A small-molecule ligand and the protein it binds are described below.
Small molecule (SMILES): CC(=O)N[C@H]1[C@H](O[C@H]2[C@H](O)[C@@H](NC(C)=O)CO[C@@H]2CO)O[C@H](CO)[C@@H](O[C@@H]2O[C@H](CO)[C@@H](O)[C@H](O[C@H]3O[C@H](CO)[C@@H](O)[C@H](O)[C@@H]3O)[C@@H]2O)[C@@H]1O

Binding-site contacts:
Ligand atom C7 contacts residue GLU34 of chain 1.C at 4.2 Å.
Ligand atom C2 contacts residue GLU34 of chain 1.C at 3.6 Å.
Ligand atom O5 contacts residue TRP24 of chain 1.C at 4.2 Å.
Ligand atom C5 contacts residue TRP24 of chain 1.C at 3.5 Å (hydrophobic).
Ligand atom C5 contacts residue ASN220 of chain 1.C at 3.7 Å.
Ligand atom O3 contacts residue GLU34 of chain 1.C at 4.2 Å.
Ligand atom O6 contacts residue TRP112 of chain 1.C at 4.2 Å.
Ligand atom C8 contacts residue ASN220 of chain 1.C at 4.2 Å.
Ligand atom O7 contacts residue ASN220 of chain 1.C at 2.7 Å (h-bond).
Ligand atom O7 contacts residue TYR218 of chain 1.C at 2.7 Å (h-bond).
Ligand atom C1 contacts residue ASN220 of chain 1.C at 1.4 Å.
Ligand atom C3 contacts residue GLU34 of chain 1.C at 3.5 Å.
Ligand atom C8 contacts residue ALA209 of chain 1.C at 3.7 Å (hydrophobic).
Ligand atom O5 contacts residue TYR218 of chain 1.C at 4.2 Å.
Ligand atom C1 contacts residue TYR218 of chain 1.C at 4.0 Å (hydrophobic).
Ligand atom N2 contacts residue GLU34 of chain 1.C at 3.2 Å (salt-bridge).
Ligand atom C1 contacts residue TRP24 of chain 1.C at 4.2 Å (hydrophobic).
Ligand atom C6 contacts residue TRP24 of chain 1.C at 3.6 Å (hydrophobic).
Ligand atom C1 contacts residue GLU34 of chain 1.C at 3.7 Å.
Ligand atom N2 contacts residue TYR218 of chain 1.C at 4.3 Å.
Ligand atom C4 contacts residue ASN220 of chain 1.C at 4.2 Å.
Ligand atom C6 contacts residue TRP112 of chain 1.C at 3.9 Å (hydrophobic).
Ligand atom O2 contacts residue TRP24 of chain 1.C at 3.7 Å.
Ligand atom O7 contacts residue GLU211 of chain 1.C at 3.6 Å.
Ligand atom C6 contacts residue HIS105 of chain 1.C at 3.5 Å.
Ligand atom C5 contacts residue HIS105 of chain 1.C at 4.2 Å.
Ligand atom C3 contacts residue ASN220 of chain 1.C at 3.7 Å.
Ligand atom C8 contacts residue TRP112 of chain 1.C at 4.1 Å (hydrophobic).
Ligand atom N2 contacts residue ASN220 of chain 1.C at 2.8 Å (h-bond).
Ligand atom O5 contacts residue HIS105 of chain 1.C at 3.6 Å.
Ligand atom O4 contacts residue TRP24 of chain 1.C at 3.8 Å.
Ligand atom O6 contacts residue TRP24 of chain 1.C at 3.9 Å.
Ligand atom C2 contacts residue TYR218 of chain 1.C at 3.8 Å (hydrophobic).
Ligand atom C7 contacts residue ASN220 of chain 1.C at 3.0 Å.
Ligand atom O6 contacts residue TYR218 of chain 1.C at 4.1 Å.
Ligand atom C8 contacts residue GLU34 of chain 1.C at 4.0 Å.
Ligand atom C2 contacts residue ASN220 of chain 1.C at 2.4 Å.
Ligand atom C7 contacts residue TYR218 of chain 1.C at 3.8 Å (hydrophobic).
Ligand atom O6 contacts residue HIS105 of chain 1.C at 2.7 Å (h-bond).
Ligand atom O5 contacts residue ASN220 of chain 1.C at 2.4 Å (h-bond).

Sequence of chain 1.C:
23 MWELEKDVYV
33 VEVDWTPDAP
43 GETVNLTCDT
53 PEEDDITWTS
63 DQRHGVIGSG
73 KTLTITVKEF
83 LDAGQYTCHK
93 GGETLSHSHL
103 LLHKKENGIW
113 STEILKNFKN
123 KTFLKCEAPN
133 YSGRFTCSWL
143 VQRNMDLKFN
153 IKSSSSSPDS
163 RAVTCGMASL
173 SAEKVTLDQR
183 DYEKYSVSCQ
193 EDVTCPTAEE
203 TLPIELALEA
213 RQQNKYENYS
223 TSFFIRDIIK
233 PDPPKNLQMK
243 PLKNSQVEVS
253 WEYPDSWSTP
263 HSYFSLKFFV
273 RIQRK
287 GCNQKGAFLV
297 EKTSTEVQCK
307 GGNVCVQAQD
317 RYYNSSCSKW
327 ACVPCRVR